This small molecule binds to this protein.
Small molecule (SMILES): CC(=O)N[C@@H]1[C@@H](O)[C@H](O)[C@@H](CO)O[C@H]1O

Sequence of chain 1.D:
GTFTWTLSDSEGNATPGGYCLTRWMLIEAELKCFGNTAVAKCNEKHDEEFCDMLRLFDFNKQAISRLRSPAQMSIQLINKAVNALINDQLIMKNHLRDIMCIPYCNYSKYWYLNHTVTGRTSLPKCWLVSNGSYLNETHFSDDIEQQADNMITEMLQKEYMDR

Binding-site contacts:
Ligand atom C4 contacts residue ASN136 of chain 1.D at 4.3 Å.
Ligand atom O7 contacts residue ASN136 of chain 1.D at 4.2 Å.
Ligand atom O7 contacts residue THR138 of chain 1.D at 3.6 Å.
Ligand atom C8 contacts residue HIS139 of chain 1.D at 4.2 Å.
Ligand atom C7 contacts residue THR138 of chain 1.D at 3.9 Å.
Ligand atom C3 contacts residue ASN136 of chain 1.D at 3.9 Å.
Ligand atom C5 contacts residue ASN136 of chain 1.D at 3.8 Å.
Ligand atom N2 contacts residue ASN136 of chain 1.D at 2.9 Å (h-bond).
Ligand atom C8 contacts residue THR138 of chain 1.D at 3.4 Å.
Ligand atom C7 contacts residue ASN136 of chain 1.D at 3.7 Å.
Ligand atom C1 contacts residue ASN136 of chain 1.D at 1.5 Å.
Ligand atom O5 contacts residue ASN136 of chain 1.D at 2.5 Å (h-bond).
Ligand atom C2 contacts residue ASN136 of chain 1.D at 2.5 Å.